This small molecule binds to this protein.
Small molecule (SMILES): CC(=O)N[C@@H](Cc1cnc[nH]1)C(=O)N1CCC[C@@H]1C(=O)O

Sequence of chain 1.A:
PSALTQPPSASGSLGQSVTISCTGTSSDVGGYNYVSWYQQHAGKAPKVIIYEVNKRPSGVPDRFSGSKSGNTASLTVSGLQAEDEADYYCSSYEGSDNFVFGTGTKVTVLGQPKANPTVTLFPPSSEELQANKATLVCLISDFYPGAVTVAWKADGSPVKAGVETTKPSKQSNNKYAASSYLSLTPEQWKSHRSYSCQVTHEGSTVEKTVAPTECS

Binding-site contacts:
Ligand atom CA contacts residue PHE99 of chain 1.A at 4.0 Å (hydrophobic).
Ligand atom NE2 contacts residue TYR34 of chain 1.B at 4.3 Å.
Ligand atom CD contacts residue PHE99 of chain 1.A at 4.2 Å (hydrophobic).
Ligand atom C contacts residue PHE99 of chain 1.A at 4.4 Å (hydrophobic).
Ligand atom CG contacts residue SER36 of chain 1.A at 3.5 Å.
Ligand atom CA contacts residue TYR38 of chain 1.B at 4.2 Å (hydrophobic).
Ligand atom CB contacts residue TYR34 of chain 1.B at 2.7 Å (hydrophobic).
Ligand atom CB contacts residue PHE99 of chain 1.A at 3.7 Å (hydrophobic).
Ligand atom OXT contacts residue TYR38 of chain 1.B at 2.8 Å (h-bond).
Ligand atom O contacts residue TYR34 of chain 1.B at 3.0 Å (h-bond).
Ligand atom CG contacts residue TYR93 of chain 1.B at 4.3 Å (hydrophobic).
Ligand atom CA contacts residue TYR38 of chain 1.A at 3.5 Å (hydrophobic).
Ligand atom CH3 contacts residue PHE99 of chain 1.A at 3.6 Å (hydrophobic).
Ligand atom C contacts residue TYR38 of chain 1.B at 3.5 Å (hydrophobic).
Ligand atom O contacts residue PHE99 of chain 1.A at 3.1 Å.
Ligand atom O contacts residue TYR38 of chain 1.B at 4.1 Å.
Ligand atom CA contacts residue TYR34 of chain 1.B at 3.8 Å (hydrophobic).
Ligand atom C contacts residue PHE99 of chain 1.A at 4.1 Å (hydrophobic).
Ligand atom C contacts residue TYR34 of chain 1.B at 3.7 Å (hydrophobic).
Ligand atom CG contacts residue TYR34 of chain 1.B at 3.4 Å (hydrophobic).
Ligand atom OXT contacts residue VAL48 of chain 1.B at 3.9 Å.
Ligand atom CB contacts residue TYR93 of chain 1.B at 4.4 Å (hydrophobic).
Ligand atom CD contacts residue PHE99 of chain 1.B at 4.1 Å (hydrophobic).
Ligand atom OXT contacts residue PHE99 of chain 1.A at 4.3 Å.
Ligand atom CB contacts residue SER36 of chain 1.A at 3.9 Å.
Ligand atom O contacts residue SER36 of chain 1.B at 4.3 Å.
Ligand atom CD2 contacts residue TYR34 of chain 1.B at 3.5 Å (hydrophobic).
Ligand atom CB contacts residue SER92 of chain 1.B at 4.3 Å.
Ligand atom OXT contacts residue TYR38 of chain 1.A at 3.2 Å (h-bond).
Ligand atom O contacts residue TYR38 of chain 1.B at 4.2 Å.
Ligand atom CG contacts residue PHE99 of chain 1.A at 3.5 Å (hydrophobic).
Ligand atom OXT contacts residue PHE101 of chain 1.A at 4.2 Å.
Ligand atom CE1 contacts residue TYR93 of chain 1.B at 3.5 Å (hydrophobic).
Ligand atom CB contacts residue TYR38 of chain 1.A at 3.1 Å (hydrophobic).
Ligand atom N contacts residue PHE99 of chain 1.A at 3.9 Å.
Ligand atom O contacts residue TYR93 of chain 1.B at 4.1 Å.
Ligand atom ND1 contacts residue TYR93 of chain 1.B at 3.1 Å.
Ligand atom C contacts residue TYR38 of chain 1.A at 3.7 Å (hydrophobic).
Ligand atom C contacts residue PHE99 of chain 1.A at 3.6 Å (hydrophobic).
Ligand atom N contacts residue PHE99 of chain 1.A at 3.6 Å.

Sequence of chain 1.B:
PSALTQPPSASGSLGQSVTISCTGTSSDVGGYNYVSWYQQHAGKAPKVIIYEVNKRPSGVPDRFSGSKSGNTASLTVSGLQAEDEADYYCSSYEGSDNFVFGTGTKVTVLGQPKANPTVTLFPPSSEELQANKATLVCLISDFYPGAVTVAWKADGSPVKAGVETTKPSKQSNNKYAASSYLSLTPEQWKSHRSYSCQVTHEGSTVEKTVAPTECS